Sequence of chain 1.A:
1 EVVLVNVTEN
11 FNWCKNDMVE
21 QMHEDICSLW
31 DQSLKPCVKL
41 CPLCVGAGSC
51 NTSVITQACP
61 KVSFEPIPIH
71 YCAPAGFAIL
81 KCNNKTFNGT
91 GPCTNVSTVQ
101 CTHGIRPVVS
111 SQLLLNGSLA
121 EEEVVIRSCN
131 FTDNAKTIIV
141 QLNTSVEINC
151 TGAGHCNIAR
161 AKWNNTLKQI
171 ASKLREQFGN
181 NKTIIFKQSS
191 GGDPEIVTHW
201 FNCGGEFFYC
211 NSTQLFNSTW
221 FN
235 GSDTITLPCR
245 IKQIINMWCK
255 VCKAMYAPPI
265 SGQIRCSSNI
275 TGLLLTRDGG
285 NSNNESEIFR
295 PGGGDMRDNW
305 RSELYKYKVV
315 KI

Binding-site contacts:
Ligand atom C7 contacts residue ASN149 of chain 1.A at 3.3 Å.
Ligand atom C2 contacts residue ASN149 of chain 1.A at 2.2 Å.
Ligand atom O7 contacts residue ASN157 of chain 1.A at 4.0 Å.
Ligand atom C4 contacts residue ASN149 of chain 1.A at 4.1 Å.
Ligand atom C8 contacts residue ASN157 of chain 1.A at 3.8 Å.
Ligand atom O7 contacts residue ALA159 of chain 1.A at 3.7 Å.
Ligand atom C1 contacts residue ASN149 of chain 1.A at 1.4 Å.
Ligand atom O7 contacts residue ASN149 of chain 1.A at 4.3 Å.
Ligand atom C3 contacts residue ASN149 of chain 1.A at 3.6 Å.
Ligand atom C7 contacts residue ASN157 of chain 1.A at 4.2 Å.
Ligand atom O5 contacts residue ASN149 of chain 1.A at 2.4 Å (h-bond).
Ligand atom O7 contacts residue ILE158 of chain 1.A at 3.9 Å.
Ligand atom C5 contacts residue ASN149 of chain 1.A at 3.6 Å.
Ligand atom O7 contacts residue THR238 of chain 1.A at 4.1 Å.
Ligand atom C1 contacts residue GLU147 of chain 1.A at 4.3 Å.
Ligand atom N2 contacts residue ASN149 of chain 1.A at 2.7 Å (h-bond).
Ligand atom N2 contacts residue GLU147 of chain 1.A at 4.2 Å.
Ligand atom C8 contacts residue ASN149 of chain 1.A at 3.2 Å.

The protein below binds the small molecule below.
Small molecule (SMILES): CC(=O)N[C@@H]1[C@@H](O)[C@H](O)[C@@H](CO)O[C@H]1O